Binding-site contacts:
Ligand atom C7 contacts residue ASP85 of chain 35.A at 4.4 Å.
Ligand atom C5 contacts residue ASN87 of chain 35.A at 3.7 Å.
Ligand atom O4 contacts residue LEU151 of chain 35.A at 4.1 Å.
Ligand atom C1 contacts residue SER89 of chain 35.A at 4.5 Å.
Ligand atom O7 contacts residue ASP85 of chain 35.A at 3.4 Å (salt-bridge).
Ligand atom C6 contacts residue LEU91 of chain 35.A at 3.7 Å (hydrophobic).
Ligand atom C7 contacts residue ASN87 of chain 35.A at 3.1 Å.
Ligand atom C8 contacts residue ASN87 of chain 35.A at 4.3 Å.
Ligand atom C4 contacts residue ASN87 of chain 35.A at 4.2 Å.
Ligand atom O6 contacts residue LEU91 of chain 35.A at 4.1 Å.
Ligand atom C2 contacts residue ASN87 of chain 35.A at 2.4 Å.
Ligand atom O5 contacts residue ASN87 of chain 35.A at 2.4 Å (h-bond).
Ligand atom O7 contacts residue ASN87 of chain 35.A at 3.0 Å (h-bond).
Ligand atom C1 contacts residue ASN87 of chain 35.A at 1.4 Å.
Ligand atom N2 contacts residue ASN87 of chain 35.A at 2.8 Å (h-bond).
Ligand atom C3 contacts residue ASN87 of chain 35.A at 3.8 Å.
Ligand atom C6 contacts residue LEU151 of chain 35.A at 3.8 Å (hydrophobic).
Ligand atom C5 contacts residue LEU151 of chain 35.A at 4.1 Å (hydrophobic).

Sequence of chain 35.A:
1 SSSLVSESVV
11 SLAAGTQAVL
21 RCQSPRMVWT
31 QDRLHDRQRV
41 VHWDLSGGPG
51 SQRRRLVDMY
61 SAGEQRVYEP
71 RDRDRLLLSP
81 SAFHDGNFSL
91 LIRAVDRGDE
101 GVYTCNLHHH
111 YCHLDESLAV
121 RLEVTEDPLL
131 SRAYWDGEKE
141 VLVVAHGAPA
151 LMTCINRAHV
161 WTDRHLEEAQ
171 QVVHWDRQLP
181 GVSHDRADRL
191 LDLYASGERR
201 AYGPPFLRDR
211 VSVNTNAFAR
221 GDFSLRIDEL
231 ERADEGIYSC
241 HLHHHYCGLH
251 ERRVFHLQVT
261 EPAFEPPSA

A small-molecule ligand and the protein it binds are described below.
Small molecule (SMILES): CC(=O)N[C@@H]1[C@@H](O)[C@H](O)[C@@H](CO)O[C@H]1O